Binding-site contacts:
Ligand atom O4 contacts residue THR291 of chain 50.B at 3.3 Å.
Ligand atom O4 contacts residue ILE79 of chain 50.B at 3.8 Å.
Ligand atom O1A contacts residue TYR72 of chain 50.B at 3.0 Å.
Ligand atom C4 contacts residue TYR72 of chain 50.B at 3.9 Å (hydrophobic).
Ligand atom C1 contacts residue ARG77 of chain 50.B at 3.3 Å.
Ligand atom C3 contacts residue HIS298 of chain 50.B at 3.5 Å.
Ligand atom C1 contacts residue GLY78 of chain 50.B at 4.1 Å.
Ligand atom O6 contacts residue ASN93 of chain 50.B at 3.5 Å (h-bond).
Ligand atom C5 contacts residue TYR72 of chain 50.B at 3.7 Å (hydrophobic).
Ligand atom O1B contacts residue ARG77 of chain 50.B at 2.7 Å (salt-bridge).
Ligand atom C11 contacts residue ASP85 of chain 50.C at 3.7 Å.
Ligand atom C4 contacts residue ARG77 of chain 50.B at 3.8 Å.
Ligand atom C2 contacts residue GLY78 of chain 50.B at 3.9 Å.
Ligand atom C3 contacts residue GLY78 of chain 50.B at 3.8 Å.
Ligand atom O1A contacts residue GLY78 of chain 50.B at 3.9 Å.
Ligand atom C5 contacts residue ASN93 of chain 50.B at 4.0 Å.
Ligand atom C9 contacts residue ARG77 of chain 50.B at 3.5 Å.
Ligand atom O3 contacts residue ARG77 of chain 50.B at 4.1 Å.
Ligand atom O3 contacts residue GLY78 of chain 50.B at 3.0 Å.
Ligand atom O4 contacts residue VAL296 of chain 50.B at 4.2 Å.
Ligand atom C6 contacts residue TYR72 of chain 50.B at 3.9 Å (hydrophobic).
Ligand atom C3 contacts residue GLY78 of chain 50.B at 3.8 Å.
Ligand atom O1A contacts residue ARG77 of chain 50.B at 3.2 Å (salt-bridge).
Ligand atom N5 contacts residue TYR72 of chain 50.B at 2.8 Å (h-bond).
Ligand atom O4 contacts residue ASN80 of chain 50.B at 4.3 Å.
Ligand atom O3 contacts residue VAL296 of chain 50.B at 3.9 Å.
Ligand atom C6 contacts residue ASN93 of chain 50.B at 3.2 Å.
Ligand atom O1B contacts residue TYR72 of chain 50.B at 3.8 Å.
Ligand atom O4 contacts residue GLY78 of chain 50.B at 3.1 Å.
Ligand atom C3 contacts residue VAL296 of chain 50.B at 3.5 Å (hydrophobic).
Ligand atom C2 contacts residue VAL296 of chain 50.B at 4.3 Å (hydrophobic).
Ligand atom O4 contacts residue HIS298 of chain 50.B at 3.1 Å (h-bond).
Ligand atom C10 contacts residue TYR72 of chain 50.B at 3.6 Å (hydrophobic).
Ligand atom C4 contacts residue GLY78 of chain 50.B at 3.3 Å.
Ligand atom O3 contacts residue ASN80 of chain 50.B at 3.9 Å.
Ligand atom C4 contacts residue HIS298 of chain 50.B at 3.5 Å.
Ligand atom C1 contacts residue TYR72 of chain 50.B at 3.7 Å (hydrophobic).
Ligand atom C3 contacts residue ARG77 of chain 50.B at 4.0 Å.
Ligand atom C5 contacts residue ARG77 of chain 50.B at 4.2 Å.
Ligand atom C11 contacts residue TYR72 of chain 50.B at 3.5 Å (hydrophobic).

Sequence of chain 50.C:
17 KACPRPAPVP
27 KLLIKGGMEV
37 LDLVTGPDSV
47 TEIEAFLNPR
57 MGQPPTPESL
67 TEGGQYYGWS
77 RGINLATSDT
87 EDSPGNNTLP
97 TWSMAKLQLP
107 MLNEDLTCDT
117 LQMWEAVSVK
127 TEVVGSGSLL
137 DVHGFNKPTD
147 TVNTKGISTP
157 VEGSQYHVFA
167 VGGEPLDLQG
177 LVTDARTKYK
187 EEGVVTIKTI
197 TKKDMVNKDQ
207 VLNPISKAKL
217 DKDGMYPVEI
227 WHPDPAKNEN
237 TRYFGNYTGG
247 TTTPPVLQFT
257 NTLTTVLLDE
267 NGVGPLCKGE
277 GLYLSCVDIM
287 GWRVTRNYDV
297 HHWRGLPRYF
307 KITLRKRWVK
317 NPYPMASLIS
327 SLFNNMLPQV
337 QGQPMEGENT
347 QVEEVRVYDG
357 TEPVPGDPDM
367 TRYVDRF

The small molecule below binds the protein below.
Small molecule (SMILES): CC(=O)N[C@H]1[C@H]([C@H](O)[C@H](O)CO)O[C@@](O[C@H]2[C@@H](O)[C@@H](CO)O[C@@H](O[C@H]3[C@H](O)[C@@H](O)[C@H](O)O[C@@H]3CO)[C@@H]2O)(C(=O)O)C[C@@H]1O

Sequence of chain 50.B:
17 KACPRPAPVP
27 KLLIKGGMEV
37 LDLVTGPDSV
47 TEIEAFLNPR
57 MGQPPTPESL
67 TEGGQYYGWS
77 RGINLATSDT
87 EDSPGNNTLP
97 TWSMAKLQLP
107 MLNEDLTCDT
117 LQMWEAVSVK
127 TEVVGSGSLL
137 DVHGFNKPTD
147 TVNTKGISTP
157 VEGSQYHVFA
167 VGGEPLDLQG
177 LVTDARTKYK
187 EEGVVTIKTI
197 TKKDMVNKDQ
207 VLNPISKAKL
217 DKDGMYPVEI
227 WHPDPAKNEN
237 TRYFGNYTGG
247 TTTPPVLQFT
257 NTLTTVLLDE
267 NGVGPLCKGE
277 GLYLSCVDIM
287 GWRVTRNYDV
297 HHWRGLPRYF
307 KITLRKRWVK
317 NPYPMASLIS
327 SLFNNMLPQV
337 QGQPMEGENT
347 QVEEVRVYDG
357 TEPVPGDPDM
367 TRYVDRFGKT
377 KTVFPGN